Sequence of chain 1.A:
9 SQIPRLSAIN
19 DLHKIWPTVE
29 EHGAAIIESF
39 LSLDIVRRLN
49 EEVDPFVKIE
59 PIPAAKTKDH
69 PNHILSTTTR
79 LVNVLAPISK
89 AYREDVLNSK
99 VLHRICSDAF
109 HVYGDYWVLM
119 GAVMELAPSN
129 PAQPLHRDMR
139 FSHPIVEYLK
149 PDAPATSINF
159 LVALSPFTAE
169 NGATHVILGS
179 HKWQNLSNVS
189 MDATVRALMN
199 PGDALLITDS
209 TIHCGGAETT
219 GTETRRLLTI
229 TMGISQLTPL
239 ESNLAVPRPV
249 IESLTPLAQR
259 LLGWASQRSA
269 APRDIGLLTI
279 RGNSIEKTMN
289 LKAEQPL

Sequence of chain 2.A:
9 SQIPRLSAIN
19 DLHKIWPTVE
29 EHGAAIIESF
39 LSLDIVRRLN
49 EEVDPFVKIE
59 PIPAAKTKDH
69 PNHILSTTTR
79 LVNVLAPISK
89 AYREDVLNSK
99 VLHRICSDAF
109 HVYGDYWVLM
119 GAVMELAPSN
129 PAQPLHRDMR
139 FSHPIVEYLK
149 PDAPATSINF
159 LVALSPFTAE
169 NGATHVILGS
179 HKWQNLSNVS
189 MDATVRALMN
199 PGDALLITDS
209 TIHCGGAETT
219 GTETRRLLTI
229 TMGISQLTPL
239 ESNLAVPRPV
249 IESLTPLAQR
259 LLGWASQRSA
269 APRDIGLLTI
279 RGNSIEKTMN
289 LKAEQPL

The small molecule below binds the protein below.
Small molecule (SMILES): CN1C(=O)c2ccccc2NC(=O)/C1=C/c1ccccc1

Binding-site contacts:
Ligand atom C10 contacts residue GOL1 of chain 2.F at 3.9 Å.
Ligand atom C14 contacts residue GOL1 of chain 2.G at 3.7 Å.
Ligand atom C23 contacts residue PHE139 of chain 2.A at 3.8 Å (hydrophobic).
Ligand atom C20 contacts residue MET118 of chain 2.A at 3.2 Å (hydrophobic).
Ligand atom C8 contacts residue HIS134 of chain 2.A at 3.8 Å.
Ligand atom C11 contacts residue ILE72 of chain 2.A at 3.7 Å (hydrophobic).
Ligand atom C8 contacts residue ASP136 of chain 2.A at 4.0 Å.
Ligand atom C2 contacts residue MET118 of chain 2.A at 4.0 Å (hydrophobic).
Ligand atom C14 contacts residue LEU73 of chain 2.A at 3.9 Å (hydrophobic).
Ligand atom C3 contacts residue GOL1 of chain 2.G at 3.8 Å.
Ligand atom C1 contacts residue GOL1 of chain 2.G at 3.9 Å.
Ligand atom C13 contacts residue ILE72 of chain 2.A at 3.7 Å (hydrophobic).
Ligand atom C1 contacts residue LEU79 of chain 2.A at 3.9 Å (hydrophobic).
Ligand atom C19 contacts residue MET118 of chain 2.A at 3.8 Å (hydrophobic).
Ligand atom C9 contacts residue HIS134 of chain 2.A at 3.7 Å.
Ligand atom O5 contacts residue LEU73 of chain 2.A at 3.8 Å.
Ligand atom C13 contacts residue LEU73 of chain 2.A at 4.0 Å (hydrophobic).
Ligand atom C1 contacts residue MET122 of chain 2.A at 3.9 Å (hydrophobic).
Ligand atom C11 contacts residue HIS134 of chain 2.A at 3.4 Å.
Ligand atom C23 contacts residue ILE72 of chain 2.A at 3.8 Å (hydrophobic).
Ligand atom C9 contacts residue GOL1 of chain 2.G at 3.6 Å.
Ligand atom O16 contacts residue MET137 of chain 2.A at 3.2 Å (h-bond).
Ligand atom C10 contacts residue PHE139 of chain 2.A at 3.9 Å (hydrophobic).
Ligand atom C12 contacts residue ILE72 of chain 2.A at 3.5 Å (hydrophobic).
Ligand atom C7 contacts residue GOL1 of chain 2.G at 3.5 Å.
Ligand atom C8 contacts residue GOL1 of chain 2.G at 3.2 Å.
Ligand atom C15 contacts residue GOL1 of chain 2.G at 4.0 Å.
Ligand atom C4 contacts residue ASN70 of chain 2.A at 4.0 Å.
Ligand atom C2 contacts residue LEU79 of chain 2.A at 3.8 Å (hydrophobic).
Ligand atom O5 contacts residue ASN70 of chain 2.A at 2.9 Å (h-bond).
Ligand atom C18 contacts residue GOL1 of chain 2.G at 3.8 Å.
Ligand atom C11 contacts residue GOL1 of chain 2.F at 3.2 Å.
Ligand atom C13 contacts residue GLN131 of chain 2.A at 3.5 Å.
Ligand atom C19 contacts residue GOL1 of chain 2.G at 4.0 Å.
Ligand atom O16 contacts residue ASP136 of chain 2.A at 3.6 Å.
Ligand atom C10 contacts residue HIS134 of chain 2.A at 3.4 Å.
Ligand atom C2 contacts residue GOL1 of chain 2.G at 4.0 Å.
Ligand atom C20 contacts residue GOL1 of chain 2.G at 3.7 Å.
Ligand atom C1 contacts residue MET118 of chain 2.A at 3.3 Å (hydrophobic).
Ligand atom C20 contacts residue THR227 of chain 2.A at 4.0 Å.